Binding-site contacts:
Ligand atom C1 contacts residue ASN199 of chain 1.A at 1.4 Å.
Ligand atom O5 contacts residue ASN199 of chain 1.A at 2.3 Å (h-bond).
Ligand atom C8 contacts residue ASN199 of chain 1.A at 4.5 Å.
Ligand atom C3 contacts residue HIS306 of chain 1.A at 4.5 Å.
Ligand atom N2 contacts residue ASN199 of chain 1.A at 2.9 Å (h-bond).
Ligand atom O7 contacts residue ASN199 of chain 1.A at 3.4 Å (h-bond).
Ligand atom C2 contacts residue ASN199 of chain 1.A at 2.5 Å.
Ligand atom C3 contacts residue ASN199 of chain 1.A at 3.8 Å.
Ligand atom C7 contacts residue ASN199 of chain 1.A at 3.3 Å.
Ligand atom O3 contacts residue HIS306 of chain 1.A at 3.4 Å.
Ligand atom C5 contacts residue ASN199 of chain 1.A at 3.6 Å.
Ligand atom C4 contacts residue ASN199 of chain 1.A at 4.2 Å.
Ligand atom C8 contacts residue HIS306 of chain 1.A at 3.5 Å.

This small molecule binds to this protein.
Small molecule (SMILES): CC(=O)N[C@H]1[C@H](O[C@H]2[C@H](O)[C@@H](NC(C)=O)CO[C@@H]2CO)O[C@H](CO)[C@@H](O[C@@H]2O[C@H](CO[C@@H]3O[C@H](CO)[C@@H](O)[C@H](O[C@@H]4O[C@H](CO)[C@@H](O)[C@H](O)[C@@H]4O)[C@@H]3O)[C@@H](O)[C@H](O[C@@H]3O[C@H](CO)[C@@H](O)[C@H](O)[C@@H]3O)[C@@H]2O)[C@@H]1O

Sequence of chain 1.A:
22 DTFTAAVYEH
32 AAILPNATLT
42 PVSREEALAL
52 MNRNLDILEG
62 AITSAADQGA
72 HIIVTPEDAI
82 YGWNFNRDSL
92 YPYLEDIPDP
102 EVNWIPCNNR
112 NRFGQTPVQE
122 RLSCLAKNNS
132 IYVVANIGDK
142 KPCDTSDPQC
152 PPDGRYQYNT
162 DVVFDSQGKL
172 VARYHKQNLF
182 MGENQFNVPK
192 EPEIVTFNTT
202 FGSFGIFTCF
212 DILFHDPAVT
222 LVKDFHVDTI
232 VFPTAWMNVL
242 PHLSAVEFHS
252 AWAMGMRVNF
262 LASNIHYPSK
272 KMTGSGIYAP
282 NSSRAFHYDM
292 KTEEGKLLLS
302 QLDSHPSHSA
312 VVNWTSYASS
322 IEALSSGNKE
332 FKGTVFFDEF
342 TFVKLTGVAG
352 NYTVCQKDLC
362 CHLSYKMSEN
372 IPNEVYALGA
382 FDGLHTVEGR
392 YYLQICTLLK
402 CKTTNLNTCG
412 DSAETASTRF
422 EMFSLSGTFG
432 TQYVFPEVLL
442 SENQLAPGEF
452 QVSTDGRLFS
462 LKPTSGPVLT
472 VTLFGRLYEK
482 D